The small molecule below binds the protein below.
Small molecule (SMILES): CC(=O)N[C@@H]1[C@@H](O)[C@H](O)[C@@H](CO)O[C@H]1O

Sequence of chain 1.A:
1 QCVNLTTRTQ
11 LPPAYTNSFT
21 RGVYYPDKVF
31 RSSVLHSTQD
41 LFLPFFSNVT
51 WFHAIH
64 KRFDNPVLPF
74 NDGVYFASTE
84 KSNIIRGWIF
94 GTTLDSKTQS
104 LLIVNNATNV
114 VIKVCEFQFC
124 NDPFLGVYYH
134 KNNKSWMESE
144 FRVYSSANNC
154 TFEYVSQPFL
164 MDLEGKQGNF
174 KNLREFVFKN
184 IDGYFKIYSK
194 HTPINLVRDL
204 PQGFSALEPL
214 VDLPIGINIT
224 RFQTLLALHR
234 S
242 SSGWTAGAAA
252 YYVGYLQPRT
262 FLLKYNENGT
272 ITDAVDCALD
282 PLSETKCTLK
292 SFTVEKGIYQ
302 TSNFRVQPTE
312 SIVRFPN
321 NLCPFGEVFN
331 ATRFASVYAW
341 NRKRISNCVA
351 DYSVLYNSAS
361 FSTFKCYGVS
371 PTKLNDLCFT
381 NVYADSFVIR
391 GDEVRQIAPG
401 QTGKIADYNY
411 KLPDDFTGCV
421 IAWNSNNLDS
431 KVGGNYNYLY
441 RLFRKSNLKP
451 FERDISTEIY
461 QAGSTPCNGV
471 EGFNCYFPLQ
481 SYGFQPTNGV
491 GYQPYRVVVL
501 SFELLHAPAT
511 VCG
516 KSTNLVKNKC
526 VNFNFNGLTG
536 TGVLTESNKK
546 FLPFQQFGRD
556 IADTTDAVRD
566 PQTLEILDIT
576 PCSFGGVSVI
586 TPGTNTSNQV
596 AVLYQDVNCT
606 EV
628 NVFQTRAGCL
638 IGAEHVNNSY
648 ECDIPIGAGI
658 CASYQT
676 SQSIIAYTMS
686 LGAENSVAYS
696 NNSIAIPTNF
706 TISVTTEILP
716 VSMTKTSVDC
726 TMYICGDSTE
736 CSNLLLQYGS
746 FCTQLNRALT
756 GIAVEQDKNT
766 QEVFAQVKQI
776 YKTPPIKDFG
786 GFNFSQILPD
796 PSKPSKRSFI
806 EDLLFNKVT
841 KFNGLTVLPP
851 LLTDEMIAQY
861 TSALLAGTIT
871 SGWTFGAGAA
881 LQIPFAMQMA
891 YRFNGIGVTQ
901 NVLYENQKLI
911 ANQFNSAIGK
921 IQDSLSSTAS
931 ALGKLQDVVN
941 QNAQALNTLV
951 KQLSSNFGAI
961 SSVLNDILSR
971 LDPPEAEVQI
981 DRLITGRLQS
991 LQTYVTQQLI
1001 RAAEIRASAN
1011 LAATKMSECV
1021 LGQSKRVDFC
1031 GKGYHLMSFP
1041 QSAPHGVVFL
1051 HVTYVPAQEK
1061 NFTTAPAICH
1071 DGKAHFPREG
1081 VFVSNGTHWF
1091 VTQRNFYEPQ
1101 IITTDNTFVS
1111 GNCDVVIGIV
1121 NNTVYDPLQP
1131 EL

Binding-site contacts:
Ligand atom O7 contacts residue ASN1121 of chain 1.A at 2.7 Å (h-bond).
Ligand atom C7 contacts residue VAL1120 of chain 1.A at 4.4 Å (hydrophobic).
Ligand atom C7 contacts residue ILE1119 of chain 1.A at 4.3 Å (hydrophobic).
Ligand atom C5 contacts residue ASN1121 of chain 1.A at 3.7 Å.
Ligand atom C4 contacts residue ASN1121 of chain 1.A at 4.3 Å.
Ligand atom C1 contacts residue ASN1121 of chain 1.A at 1.4 Å.
Ligand atom C3 contacts residue ASN1121 of chain 1.A at 3.9 Å.
Ligand atom C8 contacts residue ILE1119 of chain 1.A at 3.6 Å (hydrophobic).
Ligand atom N2 contacts residue ASN1121 of chain 1.A at 2.9 Å (h-bond).
Ligand atom C7 contacts residue ASN1121 of chain 1.A at 3.2 Å.
Ligand atom C2 contacts residue ASN1121 of chain 1.A at 2.5 Å.
Ligand atom O7 contacts residue VAL1120 of chain 1.A at 3.4 Å.
Ligand atom O5 contacts residue ASN1121 of chain 1.A at 2.4 Å (h-bond).
Ligand atom C8 contacts residue ASN1121 of chain 1.A at 4.4 Å.
Ligand atom O7 contacts residue ILE1119 of chain 1.A at 4.1 Å.